This small molecule binds to this protein.
Small molecule (SMILES): CC(=O)N[C@@H]1[C@@H](O)[C@H](O)[C@@H](CO)O[C@H]1O

Sequence of chain 1.B:
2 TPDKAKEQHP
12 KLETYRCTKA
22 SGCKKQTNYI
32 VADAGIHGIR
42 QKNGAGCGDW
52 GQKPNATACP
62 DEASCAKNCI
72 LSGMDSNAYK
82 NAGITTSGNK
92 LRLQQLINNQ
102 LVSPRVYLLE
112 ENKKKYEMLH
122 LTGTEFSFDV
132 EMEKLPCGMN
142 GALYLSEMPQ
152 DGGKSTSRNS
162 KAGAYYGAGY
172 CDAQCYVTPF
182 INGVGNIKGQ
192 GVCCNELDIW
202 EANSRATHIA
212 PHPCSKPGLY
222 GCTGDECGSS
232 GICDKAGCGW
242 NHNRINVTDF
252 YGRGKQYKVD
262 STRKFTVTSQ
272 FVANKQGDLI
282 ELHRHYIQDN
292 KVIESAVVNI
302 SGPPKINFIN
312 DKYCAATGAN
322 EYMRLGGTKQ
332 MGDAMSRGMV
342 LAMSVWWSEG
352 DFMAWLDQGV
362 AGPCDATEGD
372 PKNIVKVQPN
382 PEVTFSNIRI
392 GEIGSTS

Binding-site contacts:
Ligand atom O5 contacts residue GLN42 of chain 1.B at 3.1 Å (h-bond).
Ligand atom O6 contacts residue ASN56 of chain 1.B at 4.3 Å.
Ligand atom O6 contacts residue GLN42 of chain 1.B at 3.0 Å (h-bond).
Ligand atom N2 contacts residue ASN56 of chain 1.B at 3.1 Å (h-bond).
Ligand atom C6 contacts residue ALA46 of chain 1.B at 4.5 Å (hydrophobic).
Ligand atom O5 contacts residue ASN56 of chain 1.B at 2.3 Å (h-bond).
Ligand atom O7 contacts residue ASN56 of chain 1.B at 4.1 Å.
Ligand atom O6 contacts residue THR58 of chain 1.B at 3.0 Å (h-bond).
Ligand atom C6 contacts residue GLN42 of chain 1.B at 4.0 Å.
Ligand atom O5 contacts residue ALA46 of chain 1.B at 4.3 Å.
Ligand atom C7 contacts residue ASN56 of chain 1.B at 3.9 Å.
Ligand atom C6 contacts residue ASN44 of chain 1.B at 3.6 Å.
Ligand atom C6 contacts residue THR58 of chain 1.B at 3.9 Å.
Ligand atom C1 contacts residue THR58 of chain 1.B at 4.2 Å.
Ligand atom C3 contacts residue ASN56 of chain 1.B at 3.8 Å.
Ligand atom C1 contacts residue GLN42 of chain 1.B at 4.0 Å.
Ligand atom C4 contacts residue ASN56 of chain 1.B at 4.1 Å.
Ligand atom C5 contacts residue GLN42 of chain 1.B at 4.2 Å.
Ligand atom C5 contacts residue THR58 of chain 1.B at 3.9 Å.
Ligand atom O6 contacts residue ASN44 of chain 1.B at 3.8 Å.
Ligand atom O5 contacts residue THR58 of chain 1.B at 4.1 Å.
Ligand atom C5 contacts residue ASN56 of chain 1.B at 3.5 Å.
Ligand atom C1 contacts residue ASN56 of chain 1.B at 1.4 Å.
Ligand atom C2 contacts residue ASN56 of chain 1.B at 2.4 Å.